Binding-site contacts:
Ligand atom C7 contacts residue ILE179 of chain 1.B at 3.6 Å (hydrophobic).
Ligand atom CD contacts residue TYR71 of chain 1.B at 3.4 Å (hydrophobic).
Ligand atom O contacts residue GLU229 of chain 1.B at 3.3 Å.
Ligand atom CG2 contacts residue GLU202 of chain 1.B at 3.5 Å.
Ligand atom CG1 contacts residue GLY230 of chain 1.B at 3.3 Å.
Ligand atom C4 contacts residue TYR47 of chain 1.B at 3.4 Å (hydrophobic).
Ligand atom C8 contacts residue TRP227 of chain 1.B at 3.7 Å (hydrophobic).
Ligand atom O contacts residue GLY230 of chain 1.B at 2.8 Å (h-bond).
Ligand atom N contacts residue SER226 of chain 1.B at 3.1 Å (h-bond).
Ligand atom OE1 contacts residue TYR71 of chain 1.B at 3.6 Å.
Ligand atom OD1 contacts residue THR69 of chain 1.B at 3.1 Å.
Ligand atom CG contacts residue THR69 of chain 1.B at 3.6 Å.
Ligand atom C8 contacts residue ILE179 of chain 1.B at 3.1 Å (hydrophobic).
Ligand atom O contacts residue GLY228 of chain 1.B at 3.0 Å (h-bond).
Ligand atom CD1 contacts residue THR69 of chain 1.B at 3.5 Å.
Ligand atom CE1 contacts residue THR69 of chain 1.B at 3.7 Å.
Ligand atom N contacts residue HIS43 of chain 1.B at 3.2 Å (h-bond).
Ligand atom O contacts residue THR69 of chain 1.B at 3.6 Å.
Ligand atom N contacts residue THR69 of chain 1.B at 3.0 Å (h-bond).
Ligand atom N contacts residue GLY228 of chain 1.B at 2.7 Å (h-bond).
Ligand atom O contacts residue MET80 of chain 1.B at 3.7 Å.
Ligand atom OD2 contacts residue ARG68 of chain 1.B at 3.7 Å.
Ligand atom N contacts residue GLN24 of chain 1.B at 3.7 Å.
Ligand atom CA contacts residue GLY228 of chain 1.B at 3.4 Å.
Ligand atom OE2 contacts residue TYR71 of chain 1.B at 3.5 Å (h-bond).
Ligand atom CG contacts residue TYR71 of chain 1.B at 3.6 Å (hydrophobic).
Ligand atom OH contacts residue ARG68 of chain 1.B at 3.5 Å (salt-bridge).
Ligand atom CG2 contacts residue CYS231 of chain 1.B at 3.7 Å (hydrophobic).
Ligand atom CG contacts residue GLN24 of chain 1.B at 3.5 Å.
Ligand atom CE1 contacts residue ARG68 of chain 1.B at 3.2 Å.
Ligand atom OD1 contacts residue ARG68 of chain 1.B at 2.9 Å (salt-bridge).
Ligand atom O contacts residue TRP227 of chain 1.B at 3.2 Å.
Ligand atom OE1 contacts residue ARG70 of chain 1.B at 3.3 Å (salt-bridge).
Ligand atom C contacts residue GLY228 of chain 1.B at 3.5 Å.
Ligand atom CD1 contacts residue ARG68 of chain 1.B at 3.5 Å.
Ligand atom CB contacts residue THR69 of chain 1.B at 3.5 Å.
Ligand atom CZ contacts residue GLN24 of chain 1.B at 2.7 Å.
Ligand atom OH contacts residue LEU26 of chain 1.B at 3.2 Å.
Ligand atom C9 contacts residue GLY228 of chain 1.B at 3.6 Å.
Ligand atom N contacts residue SER205 of chain 1.B at 3.5 Å (h-bond).

A protein and the small-molecule ligand that binds it are described below.
Small molecule (SMILES): CC(C)[C@H](NC(=O)[C@@H](N)C1CCCCC1)C(=O)N[C@@H](Cc1ccc2ccccc2c1)C(=O)N[C@H](C=O)[C@@H](C)O.CC[C@H](C)[C@H](NC(=O)[C@H](CCC(=O)O)NC(=O)[C@H](CCC(=O)O)NC(=O)[C@H](Cc1ccc(O)cc1)NC(=O)[C@@H](N)CC(=O)O)C(=O)N1CCC[C@H]1C(=O)NC(C)(C)C(=O)NC(C)(C)C(=O)N[C@@H](Cc1ccc(O)cc1)C(=O)N[C@H](/C=N/[C@H](CCC(=O)O)C(=O)O)CC1CCCCC1

Sequence of chain 1.B:
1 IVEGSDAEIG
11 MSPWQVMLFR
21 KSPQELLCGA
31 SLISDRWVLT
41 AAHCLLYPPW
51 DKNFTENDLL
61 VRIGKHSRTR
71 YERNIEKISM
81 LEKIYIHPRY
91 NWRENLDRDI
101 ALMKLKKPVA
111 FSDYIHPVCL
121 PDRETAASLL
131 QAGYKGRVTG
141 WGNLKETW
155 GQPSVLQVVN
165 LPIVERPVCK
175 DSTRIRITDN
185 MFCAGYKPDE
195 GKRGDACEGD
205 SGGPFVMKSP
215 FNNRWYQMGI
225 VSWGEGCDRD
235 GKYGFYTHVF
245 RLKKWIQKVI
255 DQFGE